Binding-site contacts:
Ligand atom C1' contacts residue GLN168 of chain 1.A at 3.9 Å.
Ligand atom C1 contacts residue CO1 of chain 1.D at 2.8 Å.
Ligand atom O1 contacts residue CO1 of chain 1.D at 4.0 Å.
Ligand atom C5' contacts residue ASN216 of chain 1.A at 4.0 Å.
Ligand atom O3 contacts residue HIS202 of chain 1.A at 3.2 Å (h-bond).
Ligand atom C1 contacts residue TYR223 of chain 1.A at 3.2 Å (hydrophobic).
Ligand atom C2' contacts residue GLN168 of chain 1.A at 3.5 Å.
Ligand atom O1 contacts residue MSE159 of chain 1.A at 4.0 Å.
Ligand atom O3 contacts residue GLN168 of chain 1.A at 2.7 Å (h-bond).
Ligand atom O2 contacts residue CO1 of chain 1.D at 2.0 Å.
Ligand atom C5' contacts residue ILE152 of chain 1.A at 3.6 Å (hydrophobic).
Ligand atom O2 contacts residue GLN168 of chain 1.A at 3.2 Å (h-bond).
Ligand atom O2 contacts residue HIS164 of chain 1.A at 3.1 Å (h-bond).
Ligand atom O3 contacts residue HIS162 of chain 1.A at 3.1 Å.
Ligand atom O2 contacts residue HIS162 of chain 1.A at 2.9 Å (h-bond).
Ligand atom C2 contacts residue HIS162 of chain 1.A at 3.5 Å.
Ligand atom C4' contacts residue ILE152 of chain 1.A at 4.1 Å (hydrophobic).
Ligand atom C4' contacts residue ALA204 of chain 1.A at 3.6 Å (hydrophobic).
Ligand atom C5' contacts residue SER214 of chain 1.A at 4.1 Å.
Ligand atom O2 contacts residue PHE218 of chain 1.A at 3.5 Å.
Ligand atom C3' contacts residue ALA204 of chain 1.A at 3.9 Å (hydrophobic).
Ligand atom C2 contacts residue MSE159 of chain 1.A at 4.0 Å.
Ligand atom C1 contacts residue HIS162 of chain 1.A at 3.5 Å.
Ligand atom C2 contacts residue CO1 of chain 1.D at 2.8 Å.
Ligand atom C3 contacts residue MSE148 of chain 1.A at 3.9 Å.
Ligand atom C1 contacts residue GLN168 of chain 1.A at 3.7 Å.
Ligand atom C2' contacts residue MSE159 of chain 1.A at 3.7 Å.
Ligand atom C2 contacts residue GLN168 of chain 1.A at 3.3 Å.
Ligand atom C3 contacts residue MSE159 of chain 1.A at 3.6 Å.
Ligand atom C1' contacts residue MSE159 of chain 1.A at 3.7 Å.
Ligand atom O1 contacts residue TYR223 of chain 1.A at 2.3 Å (h-bond).
Ligand atom O3 contacts residue CO1 of chain 1.D at 2.2 Å.
Ligand atom C1 contacts residue PHE218 of chain 1.A at 3.7 Å (hydrophobic).
Ligand atom O1 contacts residue MSE148 of chain 1.A at 4.0 Å.
Ligand atom C3' contacts residue GLN168 of chain 1.A at 4.2 Å.
Ligand atom O1 contacts residue LEU131 of chain 1.A at 3.8 Å.
Ligand atom O2 contacts residue ARG222 of chain 1.A at 3.5 Å (salt-bridge).
Ligand atom O1 contacts residue PHE218 of chain 1.A at 3.8 Å.
Ligand atom O2 contacts residue TYR223 of chain 1.A at 3.4 Å (h-bond).
Ligand atom C3 contacts residue GLN168 of chain 1.A at 4.0 Å.

Sequence of chain 1.A:
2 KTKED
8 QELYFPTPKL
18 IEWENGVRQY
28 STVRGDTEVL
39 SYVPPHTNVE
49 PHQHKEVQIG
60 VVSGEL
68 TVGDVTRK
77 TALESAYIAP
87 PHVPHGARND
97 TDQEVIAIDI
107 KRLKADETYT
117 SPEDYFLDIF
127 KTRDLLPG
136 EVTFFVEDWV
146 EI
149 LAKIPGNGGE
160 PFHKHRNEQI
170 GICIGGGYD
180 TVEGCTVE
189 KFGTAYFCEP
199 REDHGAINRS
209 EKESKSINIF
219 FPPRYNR

This protein binds this small molecule.
Small molecule (SMILES): O=C(O)C(=O)Cc1ccccc1